Binding-site contacts:
Ligand atom C3 contacts residue TYR111 of chain 45.B at 3.2 Å (hydrophobic).
Ligand atom C7C contacts residue TYR158 of chain 45.B at 3.8 Å (hydrophobic).
Ligand atom O1 contacts residue TYR111 of chain 45.B at 3.5 Å.
Ligand atom C6C contacts residue PHE237 of chain 45.B at 3.9 Å (hydrophobic).
Ligand atom C4C contacts residue VAL198 of chain 45.B at 3.8 Å (hydrophobic).
Ligand atom C2A contacts residue TYR158 of chain 45.B at 3.9 Å (hydrophobic).
Ligand atom C6C contacts residue VAL198 of chain 45.B at 3.9 Å (hydrophobic).
Ligand atom C5A contacts residue ILE156 of chain 45.B at 3.2 Å (hydrophobic).
Ligand atom C4B contacts residue ILE193 of chain 45.B at 3.8 Å (hydrophobic).
Ligand atom C2B contacts residue TYR158 of chain 45.B at 3.5 Å (hydrophobic).
Ligand atom C5A contacts residue ILE182 of chain 45.B at 3.5 Å (hydrophobic).
Ligand atom O1B contacts residue PHE133 of chain 45.B at 3.9 Å.
Ligand atom N2 contacts residue TYR204 of chain 45.B at 3.8 Å.
Ligand atom C4A contacts residue ILE182 of chain 45.B at 3.9 Å (hydrophobic).
Ligand atom C2C contacts residue PHE237 of chain 45.B at 3.8 Å (hydrophobic).
Ligand atom C4 contacts residue PHE237 of chain 45.B at 3.1 Å (hydrophobic).
Ligand atom O1B contacts residue ILE109 of chain 45.B at 3.8 Å.
Ligand atom C5 contacts residue TYR111 of chain 45.B at 3.8 Å (hydrophobic).
Ligand atom C31 contacts residue PHE237 of chain 45.B at 3.8 Å (hydrophobic).
Ligand atom C4 contacts residue TYR111 of chain 45.B at 3.6 Å (hydrophobic).
Ligand atom C4A contacts residue PRO180 of chain 45.B at 3.3 Å (hydrophobic).
Ligand atom C2B contacts residue VAL195 of chain 45.B at 3.9 Å (hydrophobic).
Ligand atom C4C contacts residue PHE237 of chain 45.B at 3.6 Å (hydrophobic).
Ligand atom C4A contacts residue SER181 of chain 45.B at 3.8 Å.
Ligand atom N3A contacts residue ALA24 of chain 45.D at 3.9 Å.
Ligand atom C3 contacts residue PHE237 of chain 45.B at 3.7 Å (hydrophobic).
Ligand atom C4B contacts residue TYR158 of chain 45.B at 3.8 Å (hydrophobic).
Ligand atom O1 contacts residue PHE129 of chain 45.B at 3.8 Å.
Ligand atom C6B contacts residue PHE133 of chain 45.B at 3.5 Å (hydrophobic).
Ligand atom N3A contacts residue PRO180 of chain 45.B at 3.7 Å.
Ligand atom C5B contacts residue LEU240 of chain 45.B at 3.5 Å (hydrophobic).
Ligand atom O1A contacts residue PHE135 of chain 45.B at 3.8 Å.
Ligand atom C2A contacts residue ILE193 of chain 45.B at 3.9 Å (hydrophobic).
Ligand atom C5C contacts residue VAL195 of chain 45.B at 3.8 Å (hydrophobic).
Ligand atom C3B contacts residue TYR158 of chain 45.B at 3.4 Å (hydrophobic).
Ligand atom N2 contacts residue TYR111 of chain 45.B at 3.1 Å.
Ligand atom O1 contacts residue TYR204 of chain 45.B at 3.6 Å.
Ligand atom N3A contacts residue TYR158 of chain 45.B at 3.7 Å.
Ligand atom C31 contacts residue TYR111 of chain 45.B at 3.7 Å (hydrophobic).
Ligand atom C5B contacts residue ILE193 of chain 45.B at 3.9 Å (hydrophobic).

Sequence of chain 41.D:
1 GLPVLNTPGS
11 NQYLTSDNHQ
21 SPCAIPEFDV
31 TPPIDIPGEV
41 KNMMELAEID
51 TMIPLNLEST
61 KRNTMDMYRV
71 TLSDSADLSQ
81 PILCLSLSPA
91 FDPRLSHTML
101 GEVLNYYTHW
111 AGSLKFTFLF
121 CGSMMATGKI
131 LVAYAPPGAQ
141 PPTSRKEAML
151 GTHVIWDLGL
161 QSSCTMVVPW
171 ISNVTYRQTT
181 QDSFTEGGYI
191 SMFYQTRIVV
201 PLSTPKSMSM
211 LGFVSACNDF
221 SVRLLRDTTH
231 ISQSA

A protein and the small-molecule ligand that binds it are described below.
Small molecule (SMILES): Cc1cc(CCCCCCCOc2ccc(C3=NCCO3)cc2)on1

Sequence of chain 45.D:
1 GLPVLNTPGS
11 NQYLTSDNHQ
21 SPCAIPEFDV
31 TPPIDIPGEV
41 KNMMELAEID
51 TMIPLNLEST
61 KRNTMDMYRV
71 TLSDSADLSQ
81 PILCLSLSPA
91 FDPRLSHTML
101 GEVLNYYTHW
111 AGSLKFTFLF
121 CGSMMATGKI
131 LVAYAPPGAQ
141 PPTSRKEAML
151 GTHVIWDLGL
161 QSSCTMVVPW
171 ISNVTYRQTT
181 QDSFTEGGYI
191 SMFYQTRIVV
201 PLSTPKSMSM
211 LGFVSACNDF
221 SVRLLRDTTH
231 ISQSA

Sequence of chain 45.B:
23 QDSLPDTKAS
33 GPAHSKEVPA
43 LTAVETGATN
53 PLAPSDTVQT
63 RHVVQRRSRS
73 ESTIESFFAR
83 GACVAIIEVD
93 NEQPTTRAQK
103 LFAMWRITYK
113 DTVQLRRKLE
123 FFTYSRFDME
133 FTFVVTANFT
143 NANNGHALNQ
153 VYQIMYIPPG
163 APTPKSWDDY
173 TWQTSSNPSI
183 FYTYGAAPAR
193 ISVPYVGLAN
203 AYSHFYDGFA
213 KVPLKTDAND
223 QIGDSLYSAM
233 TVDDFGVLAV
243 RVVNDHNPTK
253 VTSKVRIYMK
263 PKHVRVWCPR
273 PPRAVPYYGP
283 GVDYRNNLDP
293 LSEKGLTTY